The small molecule below binds the protein below.
Small molecule (SMILES): CN1CCN(c2ccc(C(=O)O)cc2)CC1

Sequence of chain 6.A:
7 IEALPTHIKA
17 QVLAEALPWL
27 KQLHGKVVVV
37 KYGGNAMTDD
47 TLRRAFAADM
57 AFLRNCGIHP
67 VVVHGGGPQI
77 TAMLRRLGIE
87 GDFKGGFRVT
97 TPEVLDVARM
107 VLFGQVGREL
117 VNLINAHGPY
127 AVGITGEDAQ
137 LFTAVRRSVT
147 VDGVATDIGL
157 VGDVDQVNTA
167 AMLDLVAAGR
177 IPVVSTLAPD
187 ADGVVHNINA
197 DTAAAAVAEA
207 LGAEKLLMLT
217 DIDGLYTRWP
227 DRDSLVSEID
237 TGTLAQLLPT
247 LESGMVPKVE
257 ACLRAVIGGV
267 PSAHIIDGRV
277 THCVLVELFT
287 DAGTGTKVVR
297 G

Binding-site contacts:
Ligand atom N1 contacts residue 14N1 of chain 6.B at 0.9 Å (h-bond).
Ligand atom C6 contacts residue LEU171 of chain 6.A at 3.8 Å (hydrophobic).
Ligand atom C8 contacts residue ILE130 of chain 6.A at 3.8 Å (hydrophobic).
Ligand atom C1 contacts residue LEU171 of chain 1.A at 3.7 Å (hydrophobic).
Ligand atom C1 contacts residue LEU137 of chain 1.A at 3.6 Å (hydrophobic).
Ligand atom C4 contacts residue ILE130 of chain 1.A at 3.8 Å (hydrophobic).
Ligand atom C6 contacts residue 14N1 of chain 6.B at 1.2 Å.
Ligand atom C4 contacts residue LEU171 of chain 1.A at 3.8 Å (hydrophobic).
Ligand atom C12 contacts residue 14N1 of chain 6.B at 0.9 Å.
Ligand atom O1 contacts residue LEU137 of chain 6.A at 3.5 Å.
Ligand atom C8 contacts residue VAL128 of chain 1.A at 3.4 Å (hydrophobic).
Ligand atom C5 contacts residue LEU137 of chain 1.A at 3.6 Å (hydrophobic).
Ligand atom C10 contacts residue LEU171 of chain 6.A at 3.9 Å (hydrophobic).
Ligand atom C5 contacts residue 14N1 of chain 6.B at 0.4 Å.
Ligand atom O1 contacts residue VAL128 of chain 1.A at 3.8 Å.
Ligand atom C12 contacts residue VAL128 of chain 1.A at 3.7 Å (hydrophobic).
Ligand atom O1 contacts residue ASP134 of chain 6.A at 3.7 Å.
Ligand atom C9 contacts residue 14N1 of chain 6.B at 0.6 Å.
Ligand atom O1 contacts residue 14N1 of chain 6.B at 0.4 Å.
Ligand atom C7 contacts residue VAL128 of chain 1.A at 3.7 Å (hydrophobic).
Ligand atom C11 contacts residue LEU171 of chain 6.A at 3.5 Å (hydrophobic).
Ligand atom N2 contacts residue 14N1 of chain 6.B at 0.6 Å.
Ligand atom C11 contacts residue LEU171 of chain 1.A at 3.8 Å (hydrophobic).
Ligand atom C1 contacts residue 14N1 of chain 6.B at 2.0 Å.
Ligand atom N1 contacts residue ALA135 of chain 1.A at 3.8 Å.
Ligand atom N2 contacts residue VAL128 of chain 6.A at 3.6 Å.
Ligand atom C4 contacts residue 14N1 of chain 6.B at 1.0 Å.
Ligand atom C2 contacts residue 14N1 of chain 6.B at 0.7 Å.
Ligand atom O2 contacts residue ARG176 of chain 1.A at 3.8 Å.
Ligand atom C7 contacts residue VAL128 of chain 6.A at 3.3 Å (hydrophobic).
Ligand atom C6 contacts residue VAL128 of chain 6.A at 3.8 Å (hydrophobic).
Ligand atom C11 contacts residue 14N1 of chain 6.B at 0.5 Å.
Ligand atom C10 contacts residue 14N1 of chain 6.B at 1.1 Å.
Ligand atom C3 contacts residue 14N1 of chain 6.B at 1.1 Å.
Ligand atom C7 contacts residue 14N1 of chain 6.B at 0.7 Å.
Ligand atom C8 contacts residue 14N1 of chain 6.B at 1.2 Å.
Ligand atom C1 contacts residue ALA167 of chain 1.A at 3.8 Å (hydrophobic).
Ligand atom C2 contacts residue ARG176 of chain 6.A at 3.4 Å.
Ligand atom O2 contacts residue ALA135 of chain 6.A at 3.6 Å.
Ligand atom O2 contacts residue 14N1 of chain 6.B at 0.7 Å.

Sequence of chain 1.A:
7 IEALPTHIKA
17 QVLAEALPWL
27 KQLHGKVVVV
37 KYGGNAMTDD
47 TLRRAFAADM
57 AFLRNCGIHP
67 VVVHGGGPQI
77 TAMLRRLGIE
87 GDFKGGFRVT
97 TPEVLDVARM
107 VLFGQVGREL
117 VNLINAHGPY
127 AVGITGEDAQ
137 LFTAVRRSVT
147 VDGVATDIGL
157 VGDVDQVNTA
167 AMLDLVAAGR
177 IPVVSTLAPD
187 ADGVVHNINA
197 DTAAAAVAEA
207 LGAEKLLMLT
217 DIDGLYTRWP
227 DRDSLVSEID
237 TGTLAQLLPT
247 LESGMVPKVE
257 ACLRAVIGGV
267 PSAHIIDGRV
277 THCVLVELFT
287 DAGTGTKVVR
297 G